Sequence of chain 1.G:
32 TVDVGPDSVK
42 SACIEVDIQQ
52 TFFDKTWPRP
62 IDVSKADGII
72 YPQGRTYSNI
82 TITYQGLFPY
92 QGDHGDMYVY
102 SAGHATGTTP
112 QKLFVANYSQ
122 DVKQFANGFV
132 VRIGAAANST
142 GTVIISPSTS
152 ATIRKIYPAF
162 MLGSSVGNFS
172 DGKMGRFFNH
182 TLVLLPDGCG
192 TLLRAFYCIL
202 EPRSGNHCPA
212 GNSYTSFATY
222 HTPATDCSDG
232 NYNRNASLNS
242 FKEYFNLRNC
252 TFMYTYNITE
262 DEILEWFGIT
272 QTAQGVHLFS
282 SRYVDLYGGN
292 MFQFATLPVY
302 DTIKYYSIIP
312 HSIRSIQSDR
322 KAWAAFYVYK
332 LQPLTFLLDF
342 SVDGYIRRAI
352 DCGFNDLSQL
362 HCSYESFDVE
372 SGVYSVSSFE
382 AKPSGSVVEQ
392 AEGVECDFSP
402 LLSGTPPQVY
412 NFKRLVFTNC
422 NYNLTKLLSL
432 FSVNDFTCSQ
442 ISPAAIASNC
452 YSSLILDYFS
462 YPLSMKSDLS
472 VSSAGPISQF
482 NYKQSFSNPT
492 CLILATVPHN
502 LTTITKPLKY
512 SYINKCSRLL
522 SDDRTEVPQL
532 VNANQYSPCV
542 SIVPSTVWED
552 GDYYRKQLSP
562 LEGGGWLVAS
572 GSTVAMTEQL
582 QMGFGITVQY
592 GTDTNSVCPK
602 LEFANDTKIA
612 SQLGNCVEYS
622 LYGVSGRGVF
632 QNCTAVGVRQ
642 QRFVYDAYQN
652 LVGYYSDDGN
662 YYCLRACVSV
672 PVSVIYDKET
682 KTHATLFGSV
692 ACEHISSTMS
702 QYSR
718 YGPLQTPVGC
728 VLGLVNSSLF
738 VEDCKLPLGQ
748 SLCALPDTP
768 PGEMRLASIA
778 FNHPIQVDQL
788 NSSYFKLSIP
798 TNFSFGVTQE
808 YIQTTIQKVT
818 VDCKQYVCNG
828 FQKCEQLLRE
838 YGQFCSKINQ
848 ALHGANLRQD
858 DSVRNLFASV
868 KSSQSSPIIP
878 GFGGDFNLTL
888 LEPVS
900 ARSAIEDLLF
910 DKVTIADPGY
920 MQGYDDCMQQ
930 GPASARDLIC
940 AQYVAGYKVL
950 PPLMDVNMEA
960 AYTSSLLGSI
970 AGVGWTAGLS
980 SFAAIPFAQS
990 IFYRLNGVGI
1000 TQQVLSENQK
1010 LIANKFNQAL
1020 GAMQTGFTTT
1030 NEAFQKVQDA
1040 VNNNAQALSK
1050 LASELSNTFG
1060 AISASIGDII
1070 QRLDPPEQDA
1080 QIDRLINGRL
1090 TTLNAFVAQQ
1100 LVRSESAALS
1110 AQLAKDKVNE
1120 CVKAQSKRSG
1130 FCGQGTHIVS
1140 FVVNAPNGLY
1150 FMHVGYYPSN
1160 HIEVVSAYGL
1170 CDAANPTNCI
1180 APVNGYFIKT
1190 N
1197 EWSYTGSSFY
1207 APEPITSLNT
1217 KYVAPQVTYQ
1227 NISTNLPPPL

Binding-site contacts:
Ligand atom C6 contacts residue TYR288 of chain 1.G at 4.0 Å (hydrophobic).
Ligand atom C8 contacts residue ASN139 of chain 1.G at 4.5 Å.
Ligand atom C3 contacts residue GLU263 of chain 1.G at 3.8 Å.
Ligand atom O4 contacts residue ILE264 of chain 1.G at 4.1 Å.
Ligand atom O5 contacts residue ASN139 of chain 1.G at 2.4 Å (h-bond).
Ligand atom C7 contacts residue GLU263 of chain 1.G at 3.8 Å.
Ligand atom C1 contacts residue GLU263 of chain 1.G at 3.9 Å.
Ligand atom C4 contacts residue TYR288 of chain 1.G at 4.5 Å (hydrophobic).
Ligand atom N2 contacts residue ILE264 of chain 1.G at 4.4 Å.
Ligand atom O7 contacts residue TYR288 of chain 1.G at 3.5 Å (h-bond).
Ligand atom C2 contacts residue TYR288 of chain 1.G at 4.2 Å (hydrophobic).
Ligand atom C2 contacts residue ASN139 of chain 1.G at 2.4 Å.
Ligand atom N2 contacts residue GLU263 of chain 1.G at 2.9 Å (salt-bridge).
Ligand atom C8 contacts residue GLY135 of chain 1.G at 3.9 Å.
Ligand atom C8 contacts residue LEU265 of chain 1.G at 4.1 Å (hydrophobic).
Ligand atom C2 contacts residue GLU263 of chain 1.G at 3.7 Å.
Ligand atom C5 contacts residue ASN139 of chain 1.G at 3.7 Å.
Ligand atom O7 contacts residue ASN139 of chain 1.G at 3.5 Å (h-bond).
Ligand atom O7 contacts residue ILE264 of chain 1.G at 3.6 Å.
Ligand atom O3 contacts residue ILE264 of chain 1.G at 4.1 Å.
Ligand atom C4 contacts residue ASN139 of chain 1.G at 4.2 Å.
Ligand atom C8 contacts residue GLU263 of chain 1.G at 3.8 Å.
Ligand atom N2 contacts residue ALA138 of chain 1.G at 4.3 Å.
Ligand atom C7 contacts residue ALA138 of chain 1.G at 3.8 Å (hydrophobic).
Ligand atom O7 contacts residue ALA138 of chain 1.G at 4.1 Å.
Ligand atom C7 contacts residue ILE264 of chain 1.G at 4.4 Å (hydrophobic).
Ligand atom C7 contacts residue ASN139 of chain 1.G at 3.4 Å.
Ligand atom C3 contacts residue ILE264 of chain 1.G at 4.3 Å (hydrophobic).
Ligand atom C3 contacts residue ASN139 of chain 1.G at 3.7 Å.
Ligand atom C1 contacts residue ASN139 of chain 1.G at 1.5 Å.
Ligand atom N2 contacts residue ASN139 of chain 1.G at 2.9 Å (h-bond).
Ligand atom C8 contacts residue ALA138 of chain 1.G at 3.5 Å (hydrophobic).
Ligand atom O6 contacts residue TYR288 of chain 1.G at 4.5 Å.
Ligand atom O2 contacts residue TYR288 of chain 1.G at 3.7 Å.
Ligand atom O3 contacts residue GLU263 of chain 1.G at 4.3 Å.

A small-molecule ligand and the protein it binds are described below.
Small molecule (SMILES): CC(=O)N[C@H]1[C@H](O[C@H]2[C@H](O)[C@@H](NC(C)=O)CO[C@@H]2CO)O[C@H](CO)[C@@H](O[C@@H]2O[C@H](CO[C@H]3O[C@H](CO)[C@@H](O)[C@H](O)[C@@H]3O)[C@@H](O)[C@H](O[C@H]3O[C@H](CO)[C@@H](O)[C@H](O)[C@@H]3O[C@H]3O[C@H](CO)[C@@H](O)[C@H](O)[C@@H]3O)[C@@H]2O)[C@@H]1O